The protein below binds the small molecule below.
Small molecule (SMILES): O=C(N[C@H](CO)[C@H](O)c1ccc([N+](=O)[O-])cc1)C(Cl)Cl

Sequence of chain 1.B:
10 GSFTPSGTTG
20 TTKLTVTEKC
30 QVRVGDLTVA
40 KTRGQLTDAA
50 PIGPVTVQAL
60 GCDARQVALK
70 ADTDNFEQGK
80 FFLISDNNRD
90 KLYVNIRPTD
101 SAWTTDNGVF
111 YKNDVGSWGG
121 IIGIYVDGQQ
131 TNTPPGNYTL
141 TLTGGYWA

Binding-site contacts:
Ligand atom CL2 contacts residue GLY123 of chain 1.B at 3.8 Å.
Ligand atom CL1 contacts residue ILE51 of chain 1.B at 4.0 Å.
Ligand atom CL1 contacts residue ILE124 of chain 1.B at 3.4 Å.
Ligand atom O9A contacts residue ILE121 of chain 1.B at 3.1 Å.
Ligand atom O2 contacts residue GLY52 of chain 1.B at 4.1 Å.
Ligand atom CL1 contacts residue GLY52 of chain 1.B at 3.3 Å.
Ligand atom CL2 contacts residue THR98 of chain 1.B at 4.3 Å.
Ligand atom C1 contacts residue GLY123 of chain 1.B at 4.4 Å.
Ligand atom CL2 contacts residue GLY52 of chain 1.B at 4.5 Å.
Ligand atom O4 contacts residue PRO50 of chain 1.B at 3.1 Å.
Ligand atom N9 contacts residue ILE121 of chain 1.B at 4.0 Å.
Ligand atom CL1 contacts residue TYR125 of chain 1.B at 3.8 Å.
Ligand atom C1 contacts residue GLY52 of chain 1.B at 4.5 Å.
Ligand atom CL2 contacts residue TYR125 of chain 1.B at 4.2 Å.
Ligand atom CL2 contacts residue PRO53 of chain 1.B at 3.5 Å.
Ligand atom O2 contacts residue PRO50 of chain 1.B at 4.0 Å.
Ligand atom C4 contacts residue PRO50 of chain 1.B at 4.2 Å (hydrophobic).
Ligand atom C2 contacts residue PRO53 of chain 1.B at 4.4 Å (hydrophobic).
Ligand atom O9B contacts residue ILE121 of chain 1.B at 4.2 Å.
Ligand atom C2 contacts residue PRO50 of chain 1.B at 3.9 Å (hydrophobic).
Ligand atom N9 contacts residue PRO53 of chain 1.B at 4.0 Å.
Ligand atom C1 contacts residue TYR125 of chain 1.B at 3.8 Å (hydrophobic).
Ligand atom C1 contacts residue PRO50 of chain 1.B at 4.2 Å (hydrophobic).
Ligand atom CL1 contacts residue PRO53 of chain 1.B at 4.1 Å.
Ligand atom CL1 contacts residue GLY123 of chain 1.B at 3.9 Å.
Ligand atom O2 contacts residue PRO53 of chain 1.B at 3.7 Å.
Ligand atom C9 contacts residue PRO53 of chain 1.B at 4.1 Å (hydrophobic).
Ligand atom C8 contacts residue PRO53 of chain 1.B at 3.8 Å (hydrophobic).
Ligand atom N2 contacts residue PRO50 of chain 1.B at 4.3 Å.
Ligand atom CL1 contacts residue PRO50 of chain 1.B at 3.8 Å.
Ligand atom CL2 contacts residue ILE121 of chain 1.B at 4.3 Å.
Ligand atom O9B contacts residue PRO53 of chain 1.B at 3.7 Å.